Sequence of chain 17.F:
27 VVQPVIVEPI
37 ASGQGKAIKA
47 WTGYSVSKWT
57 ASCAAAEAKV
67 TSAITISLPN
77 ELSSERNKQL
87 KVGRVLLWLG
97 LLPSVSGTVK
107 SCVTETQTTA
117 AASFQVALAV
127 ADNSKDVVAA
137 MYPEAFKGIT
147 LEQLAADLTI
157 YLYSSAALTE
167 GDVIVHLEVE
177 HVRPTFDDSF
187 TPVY

Binding-site contacts:
Ligand atom O4' contacts residue LYS143 of chain 28.E at 4.2 Å.
Ligand atom C2 contacts residue TRP47 of chain 28.E at 3.8 Å (hydrophobic).
Ligand atom C1' contacts residue LYS143 of chain 28.E at 4.0 Å.
Ligand atom N1 contacts residue TRP47 of chain 28.E at 3.8 Å.
Ligand atom N9 contacts residue LYS143 of chain 28.E at 3.8 Å.
Ligand atom C8 contacts residue LYS143 of chain 28.E at 2.8 Å.
Ligand atom C6 contacts residue TRP47 of chain 28.E at 3.9 Å (hydrophobic).
Ligand atom O4' contacts residue TRP47 of chain 28.E at 4.0 Å.
Ligand atom O4' contacts residue GLU140 of chain 28.E at 4.1 Å.
Ligand atom N7 contacts residue LYS143 of chain 28.E at 3.7 Å.
Ligand atom N7 contacts residue TRP47 of chain 28.E at 4.0 Å.
Ligand atom C8 contacts residue GLU140 of chain 28.E at 4.1 Å.
Ligand atom C2' contacts residue GLU140 of chain 28.E at 3.5 Å.
Ligand atom C8 contacts residue TRP47 of chain 28.E at 4.0 Å (hydrophobic).
Ligand atom N3 contacts residue TRP47 of chain 28.E at 3.9 Å.
Ligand atom O2' contacts residue GLU140 of chain 28.E at 3.0 Å (salt-bridge).
Ligand atom N9 contacts residue TRP47 of chain 28.E at 4.0 Å.
Ligand atom C2' contacts residue LYS143 of chain 28.E at 4.5 Å.
Ligand atom C1' contacts residue TRP47 of chain 28.E at 4.3 Å (hydrophobic).
Ligand atom N9 contacts residue GLU140 of chain 28.E at 4.1 Å.
Ligand atom C4 contacts residue TRP47 of chain 28.E at 3.9 Å (hydrophobic).
Ligand atom C1' contacts residue GLU140 of chain 28.E at 3.2 Å.
Ligand atom N6 contacts residue TRP47 of chain 28.E at 4.2 Å.
Ligand atom C5 contacts residue TRP47 of chain 28.E at 4.0 Å (hydrophobic).
Ligand atom OP1 contacts residue LYS45 of chain 17.F at 4.3 Å.

Sequence of chain 28.E:
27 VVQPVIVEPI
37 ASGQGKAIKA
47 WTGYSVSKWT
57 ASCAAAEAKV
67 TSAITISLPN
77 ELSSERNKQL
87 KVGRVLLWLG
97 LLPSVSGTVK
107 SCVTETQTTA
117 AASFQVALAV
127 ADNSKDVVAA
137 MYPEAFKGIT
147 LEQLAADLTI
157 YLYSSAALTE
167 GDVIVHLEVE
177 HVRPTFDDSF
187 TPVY

The small molecule below binds the protein below.
Small molecule (SMILES): Nc1ncnc2c1ncn2[C@@H]1O[C@H](COP(=O)=O)[C@@H](O[P](=O)(O)OC[C@H]2O[C@@H](n3ccc(=O)[nH]c3=O)[C@H](O)[C@@H]2O)[C@H]1O